Sequence of chain 1.C:
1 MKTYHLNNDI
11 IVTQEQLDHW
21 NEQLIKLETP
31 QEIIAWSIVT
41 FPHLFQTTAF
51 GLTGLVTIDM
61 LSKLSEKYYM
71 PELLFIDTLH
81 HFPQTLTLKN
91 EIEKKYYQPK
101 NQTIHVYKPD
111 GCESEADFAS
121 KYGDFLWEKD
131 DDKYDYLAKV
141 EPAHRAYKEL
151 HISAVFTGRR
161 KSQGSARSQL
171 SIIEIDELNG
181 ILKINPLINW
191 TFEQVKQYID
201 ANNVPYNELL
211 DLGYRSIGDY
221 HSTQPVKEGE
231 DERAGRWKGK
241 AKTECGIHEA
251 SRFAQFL

Binding-site contacts:
Ligand atom N3 contacts residue THR47 of chain 1.C at 3.0 Å (h-bond).
Ligand atom P2 contacts residue ARG236 of chain 1.C at 3.7 Å.
Ligand atom N9 contacts residue ILE247 of chain 1.C at 3.5 Å.
Ligand atom O4' contacts residue HIS248 of chain 1.C at 2.9 Å.
Ligand atom N6 contacts residue ILE76 of chain 1.C at 3.1 Å (h-bond).
Ligand atom O2P contacts residue GLY51 of chain 1.C at 3.5 Å (h-bond).
Ligand atom N1 contacts residue THR48 of chain 1.C at 3.3 Å (h-bond).
Ligand atom P2 contacts residue ARG167 of chain 1.C at 3.7 Å.
Ligand atom O4P contacts residue ARG167 of chain 1.C at 3.0 Å (salt-bridge).
Ligand atom C4' contacts residue HIS248 of chain 1.C at 3.7 Å.
Ligand atom C2 contacts residue THR48 of chain 1.C at 3.0 Å.
Ligand atom P1 contacts residue THR48 of chain 1.C at 3.6 Å.
Ligand atom C2 contacts residue LEU74 of chain 1.C at 3.8 Å (hydrophobic).
Ligand atom C5' contacts residue HIS248 of chain 1.C at 3.4 Å.
Ligand atom N7 contacts residue ALA49 of chain 1.C at 3.7 Å.
Ligand atom C5 contacts residue ALA49 of chain 1.C at 3.7 Å (hydrophobic).
Ligand atom O5P contacts residue ARG236 of chain 1.C at 2.8 Å (salt-bridge).
Ligand atom O6P contacts residue ARG167 of chain 1.C at 2.7 Å (salt-bridge).
Ligand atom O3P contacts residue THR48 of chain 1.C at 2.6 Å (h-bond).
Ligand atom O1P contacts residue THR48 of chain 1.C at 3.6 Å (h-bond).
Ligand atom O3P contacts residue THR47 of chain 1.C at 3.7 Å.
Ligand atom N3 contacts residue THR48 of chain 1.C at 3.4 Å (h-bond).
Ligand atom C8 contacts residue ILE247 of chain 1.C at 3.7 Å (hydrophobic).
Ligand atom C4 contacts residue ILE247 of chain 1.C at 3.8 Å (hydrophobic).
Ligand atom O2' contacts residue THR157 of chain 1.C at 3.3 Å.
Ligand atom N1 contacts residue ILE76 of chain 1.C at 2.9 Å (h-bond).
Ligand atom O3' contacts residue GLY158 of chain 1.C at 3.2 Å (h-bond).
Ligand atom C5' contacts residue ARG167 of chain 1.C at 3.6 Å.
Ligand atom O2P contacts residue GLY54 of chain 1.C at 3.0 Å (h-bond).
Ligand atom O1P contacts residue ALA49 of chain 1.C at 2.9 Å (h-bond).
Ligand atom O2P contacts residue GLY158 of chain 1.C at 3.7 Å.
Ligand atom O1P contacts residue GLY51 of chain 1.C at 3.2 Å (h-bond).
Ligand atom O2' contacts residue GLY158 of chain 1.C at 3.0 Å (h-bond).
Ligand atom C2' contacts residue THR47 of chain 1.C at 3.6 Å.
Ligand atom O2' contacts residue THR47 of chain 1.C at 2.9 Å (h-bond).
Ligand atom C2 contacts residue THR47 of chain 1.C at 3.3 Å.
Ligand atom O1P contacts residue PHE50 of chain 1.C at 3.6 Å (h-bond).
Ligand atom C2 contacts residue ILE76 of chain 1.C at 3.5 Å (hydrophobic).
Ligand atom O3P contacts residue GLY54 of chain 1.C at 3.2 Å.
Ligand atom O6P contacts residue HIS248 of chain 1.C at 3.6 Å (h-bond).

This small molecule binds to this protein.
Small molecule (SMILES): Nc1ncnc2c1ncn2[C@@H]1O[C@H](COP(=O)(O)O)[C@@H](OP(=O)(O)O)[C@H]1O